Sequence of chain 1.A:
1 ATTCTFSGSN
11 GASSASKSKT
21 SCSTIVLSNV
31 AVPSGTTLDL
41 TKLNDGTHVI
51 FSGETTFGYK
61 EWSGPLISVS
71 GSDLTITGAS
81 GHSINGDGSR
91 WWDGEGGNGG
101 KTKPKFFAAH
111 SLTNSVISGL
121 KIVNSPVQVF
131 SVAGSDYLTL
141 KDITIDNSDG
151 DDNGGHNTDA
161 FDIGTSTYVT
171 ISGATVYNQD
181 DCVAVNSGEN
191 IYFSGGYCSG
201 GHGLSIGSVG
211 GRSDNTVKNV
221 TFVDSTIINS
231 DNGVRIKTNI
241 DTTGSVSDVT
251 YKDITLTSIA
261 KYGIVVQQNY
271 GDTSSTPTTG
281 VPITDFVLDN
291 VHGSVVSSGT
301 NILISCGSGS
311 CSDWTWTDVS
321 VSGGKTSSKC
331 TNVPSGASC

The protein below binds the small molecule below.
Small molecule (SMILES): OC[C@H]1O[C@H](O)[C@@H](O)[C@@H](O)[C@@H]1O

Binding-site contacts:
Ligand atom C6 contacts residue LYS60 of chain 1.A at 4.0 Å.
Ligand atom O2 contacts residue SER34 of chain 1.A at 3.7 Å.
Ligand atom O5 contacts residue SER34 of chain 1.A at 2.3 Å (h-bond).
Ligand atom C6 contacts residue SER34 of chain 1.A at 4.3 Å.
Ligand atom O4 contacts residue SER34 of chain 1.A at 4.5 Å.
Ligand atom C5 contacts residue SER34 of chain 1.A at 2.9 Å.
Ligand atom O5 contacts residue TYR59 of chain 1.A at 3.7 Å.
Ligand atom C1 contacts residue LYS60 of chain 1.A at 3.8 Å.
Ligand atom C2 contacts residue SER34 of chain 1.A at 2.5 Å.
Ligand atom C3 contacts residue SER34 of chain 1.A at 3.1 Å.
Ligand atom C2 contacts residue LYS60 of chain 1.A at 4.3 Å.
Ligand atom O3 contacts residue SER34 of chain 1.A at 4.4 Å.
Ligand atom C5 contacts residue TYR59 of chain 1.A at 3.8 Å (hydrophobic).
Ligand atom C1 contacts residue SER34 of chain 1.A at 1.4 Å.
Ligand atom C1 contacts residue GLY35 of chain 1.A at 4.0 Å.
Ligand atom O6 contacts residue LYS60 of chain 1.A at 3.3 Å (salt-bridge).
Ligand atom C5 contacts residue LYS60 of chain 1.A at 4.1 Å.
Ligand atom O5 contacts residue LYS60 of chain 1.A at 3.0 Å.
Ligand atom O2 contacts residue LYS60 of chain 1.A at 3.2 Å (salt-bridge).
Ligand atom C6 contacts residue TYR59 of chain 1.A at 3.6 Å (hydrophobic).
Ligand atom C4 contacts residue LYS60 of chain 1.A at 4.5 Å.
Ligand atom C4 contacts residue SER34 of chain 1.A at 3.6 Å.